Binding-site contacts:
Ligand atom O6 contacts residue ILE285 of chain 1.A at 2.7 Å (h-bond).
Ligand atom O4 contacts residue GLU294 of chain 1.A at 2.9 Å (salt-bridge).
Ligand atom C8 contacts residue PHE372 of chain 1.A at 3.6 Å (hydrophobic).
Ligand atom O6 contacts residue THR310 of chain 1.A at 3.5 Å (h-bond).
Ligand atom O3 contacts residue ASP250 of chain 1.A at 2.9 Å (salt-bridge).
Ligand atom O3 contacts residue GLU294 of chain 1.A at 2.6 Å (salt-bridge).
Ligand atom C8 contacts residue ARG140 of chain 4.A at 3.4 Å.
Ligand atom O2 contacts residue GLY312 of chain 1.A at 3.1 Å.
Ligand atom C3 contacts residue GLU294 of chain 1.A at 3.3 Å.
Ligand atom C6 contacts residue LEU373 of chain 1.A at 3.3 Å (hydrophobic).
Ligand atom C6 contacts residue PRO309 of chain 1.A at 3.6 Å (hydrophobic).
Ligand atom C1 contacts residue ASN120 of chain 4.A at 1.4 Å.
Ligand atom O6 contacts residue ASP250 of chain 1.A at 2.6 Å (salt-bridge).
Ligand atom N2 contacts residue ASN120 of chain 4.A at 2.9 Å (h-bond).
Ligand atom C3 contacts residue GLY312 of chain 1.A at 3.1 Å.
Ligand atom O4 contacts residue ILE287 of chain 1.A at 3.2 Å.
Ligand atom O4 contacts residue ARG247 of chain 1.A at 3.1 Å (salt-bridge).
Ligand atom C7 contacts residue ASN120 of chain 4.A at 3.6 Å.
Ligand atom O5 contacts residue GLN375 of chain 1.A at 3.3 Å (h-bond).
Ligand atom O5 contacts residue GLY374 of chain 1.A at 3.3 Å.
Ligand atom O2 contacts residue ASN249 of chain 1.A at 3.0 Å (h-bond).
Ligand atom O3 contacts residue ASN249 of chain 1.A at 2.7 Å (h-bond).
Ligand atom C6 contacts residue ASP250 of chain 1.A at 3.5 Å.
Ligand atom O3 contacts residue GLN311 of chain 1.A at 3.2 Å.
Ligand atom O3 contacts residue GLY312 of chain 1.A at 2.9 Å (h-bond).
Ligand atom O2 contacts residue LEU296 of chain 1.A at 3.5 Å.
Ligand atom C4 contacts residue ILE287 of chain 1.A at 3.6 Å (hydrophobic).
Ligand atom C2 contacts residue ASN120 of chain 4.A at 2.5 Å.
Ligand atom N2 contacts residue ARG140 of chain 4.A at 3.3 Å (salt-bridge).
Ligand atom O5 contacts residue ASN120 of chain 4.A at 2.4 Å (h-bond).
Ligand atom C4 contacts residue GLU294 of chain 1.A at 3.6 Å.
Ligand atom C5 contacts residue ARG283 of chain 1.A at 3.6 Å.
Ligand atom O6 contacts residue GLN375 of chain 1.A at 3.3 Å.
Ligand atom O5 contacts residue ARG283 of chain 1.A at 3.2 Å (salt-bridge).
Ligand atom O6 contacts residue LYS308 of chain 1.A at 2.9 Å (salt-bridge).
Ligand atom C6 contacts residue GLN311 of chain 1.A at 3.6 Å.
Ligand atom O5 contacts residue ASP250 of chain 1.A at 3.5 Å (salt-bridge).
Ligand atom C6 contacts residue ILE285 of chain 1.A at 3.4 Å (hydrophobic).
Ligand atom O3 contacts residue ARG283 of chain 1.A at 2.9 Å (salt-bridge).
Ligand atom C6 contacts residue THR310 of chain 1.A at 3.6 Å.

Sequence of chain 4.A:
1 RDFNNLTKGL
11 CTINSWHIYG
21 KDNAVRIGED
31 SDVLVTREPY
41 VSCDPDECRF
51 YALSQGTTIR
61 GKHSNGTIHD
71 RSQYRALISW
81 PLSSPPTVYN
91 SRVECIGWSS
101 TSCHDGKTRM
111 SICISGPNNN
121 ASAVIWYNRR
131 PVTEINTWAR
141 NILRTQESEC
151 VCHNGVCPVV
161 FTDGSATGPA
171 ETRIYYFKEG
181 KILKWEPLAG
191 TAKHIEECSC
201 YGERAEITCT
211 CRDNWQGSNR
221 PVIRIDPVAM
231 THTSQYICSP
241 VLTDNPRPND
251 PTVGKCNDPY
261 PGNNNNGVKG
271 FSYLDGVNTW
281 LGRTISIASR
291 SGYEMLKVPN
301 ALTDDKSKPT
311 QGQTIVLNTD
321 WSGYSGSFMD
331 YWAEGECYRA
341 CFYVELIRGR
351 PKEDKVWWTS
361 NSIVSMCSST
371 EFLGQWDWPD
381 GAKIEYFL

This protein binds this small molecule.
Small molecule (SMILES): CC(=O)N[C@H]1[C@H](O[C@H]2[C@H](O)[C@@H](NC(C)=O)CO[C@@H]2CO)O[C@H](CO)[C@@H](O[C@@H]2O[C@H](CO[C@H]3O[C@H](CO)[C@@H](O)[C@H](O)[C@@H]3O)[C@@H](O)[C@H](O[C@H]3O[C@H](CO)[C@@H](O)[C@H](O)[C@@H]3O[C@H]3O[C@H](CO)[C@@H](O)[C@H](O)[C@@H]3O[C@H]3O[C@H](CO)[C@@H](O)[C@H](O)[C@@H]3O)[C@@H]2O)[C@@H]1O

Sequence of chain 1.A:
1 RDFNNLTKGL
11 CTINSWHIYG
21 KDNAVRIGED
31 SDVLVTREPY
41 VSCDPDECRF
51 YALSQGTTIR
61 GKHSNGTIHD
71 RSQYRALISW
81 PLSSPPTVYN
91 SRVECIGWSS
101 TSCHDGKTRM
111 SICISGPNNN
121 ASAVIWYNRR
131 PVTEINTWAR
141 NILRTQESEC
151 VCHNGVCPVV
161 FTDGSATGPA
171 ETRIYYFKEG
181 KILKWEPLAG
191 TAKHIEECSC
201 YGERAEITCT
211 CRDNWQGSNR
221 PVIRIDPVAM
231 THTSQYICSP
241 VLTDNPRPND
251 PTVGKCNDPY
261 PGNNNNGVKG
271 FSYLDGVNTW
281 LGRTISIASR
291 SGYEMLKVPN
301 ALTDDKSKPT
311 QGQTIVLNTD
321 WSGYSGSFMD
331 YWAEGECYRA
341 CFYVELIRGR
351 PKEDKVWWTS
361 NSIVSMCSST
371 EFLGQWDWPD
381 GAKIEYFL